A small-molecule ligand and the protein it binds are described below.
Small molecule (SMILES): CC(=O)N[C@H]1[C@H](O[C@H]2[C@H](O)[C@@H](NC(C)=O)CO[C@@H]2CO)O[C@H](CO)[C@@H](O[C@@H]2O[C@H](CO[C@H]3O[C@H](CO)[C@@H](O)[C@H](O)[C@@H]3O)[C@@H](O)[C@H](O[C@H]3O[C@H](CO)[C@@H](O)[C@H](O)[C@@H]3O)[C@@H]2O)[C@@H]1O

Sequence of chain 1.A:
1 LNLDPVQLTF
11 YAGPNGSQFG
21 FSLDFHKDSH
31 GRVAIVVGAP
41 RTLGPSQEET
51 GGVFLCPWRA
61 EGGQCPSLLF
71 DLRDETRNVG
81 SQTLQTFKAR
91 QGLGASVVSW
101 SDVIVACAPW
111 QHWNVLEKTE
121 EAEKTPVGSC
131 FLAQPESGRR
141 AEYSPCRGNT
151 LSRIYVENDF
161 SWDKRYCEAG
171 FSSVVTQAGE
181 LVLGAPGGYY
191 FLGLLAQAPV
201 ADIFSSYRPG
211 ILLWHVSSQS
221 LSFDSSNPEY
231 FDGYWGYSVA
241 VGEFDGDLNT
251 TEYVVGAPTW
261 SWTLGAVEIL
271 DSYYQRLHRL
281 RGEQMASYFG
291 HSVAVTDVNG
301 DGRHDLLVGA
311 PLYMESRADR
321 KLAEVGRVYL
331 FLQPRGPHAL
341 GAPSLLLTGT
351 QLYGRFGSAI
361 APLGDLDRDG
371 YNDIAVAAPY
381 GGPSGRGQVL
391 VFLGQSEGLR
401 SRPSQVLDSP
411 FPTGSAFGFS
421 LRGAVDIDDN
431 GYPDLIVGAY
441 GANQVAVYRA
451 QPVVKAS

Binding-site contacts:
Ligand atom C6 contacts residue ARG281 of chain 1.A at 3.6 Å.
Ligand atom C4 contacts residue ASN320 of chain 1.B at 4.1 Å.
Ligand atom C8 contacts residue ASN316 of chain 1.B at 4.1 Å.
Ligand atom O6 contacts residue ARG281 of chain 1.A at 3.4 Å (salt-bridge).
Ligand atom C7 contacts residue ASN320 of chain 1.B at 3.1 Å.
Ligand atom C8 contacts residue ASN320 of chain 1.B at 4.4 Å.
Ligand atom C1 contacts residue ASN316 of chain 1.B at 4.3 Å.
Ligand atom O7 contacts residue MET285 of chain 1.A at 3.6 Å.
Ligand atom O7 contacts residue TRP262 of chain 1.A at 4.0 Å.
Ligand atom N2 contacts residue ASN320 of chain 1.B at 2.7 Å (h-bond).
Ligand atom O7 contacts residue LEU317 of chain 1.B at 4.5 Å.
Ligand atom O7 contacts residue ASN320 of chain 1.B at 3.0 Å (h-bond).
Ligand atom C8 contacts residue LEU317 of chain 1.B at 3.7 Å (hydrophobic).
Ligand atom C6 contacts residue ARG281 of chain 1.A at 3.9 Å.
Ligand atom O6 contacts residue ARG281 of chain 1.A at 4.2 Å.
Ligand atom C7 contacts residue ASN316 of chain 1.B at 4.3 Å.
Ligand atom C3 contacts residue ASN320 of chain 1.B at 3.7 Å.
Ligand atom C8 contacts residue TRP262 of chain 1.A at 4.0 Å (hydrophobic).
Ligand atom O5 contacts residue ASN320 of chain 1.B at 2.4 Å (h-bond).
Ligand atom C5 contacts residue ASN320 of chain 1.B at 3.6 Å.
Ligand atom C7 contacts residue LEU317 of chain 1.B at 4.2 Å (hydrophobic).
Ligand atom C1 contacts residue ASN320 of chain 1.B at 1.4 Å.
Ligand atom N2 contacts residue ASN316 of chain 1.B at 4.0 Å.
Ligand atom C2 contacts residue ASN320 of chain 1.B at 2.3 Å.

Sequence of chain 1.B:
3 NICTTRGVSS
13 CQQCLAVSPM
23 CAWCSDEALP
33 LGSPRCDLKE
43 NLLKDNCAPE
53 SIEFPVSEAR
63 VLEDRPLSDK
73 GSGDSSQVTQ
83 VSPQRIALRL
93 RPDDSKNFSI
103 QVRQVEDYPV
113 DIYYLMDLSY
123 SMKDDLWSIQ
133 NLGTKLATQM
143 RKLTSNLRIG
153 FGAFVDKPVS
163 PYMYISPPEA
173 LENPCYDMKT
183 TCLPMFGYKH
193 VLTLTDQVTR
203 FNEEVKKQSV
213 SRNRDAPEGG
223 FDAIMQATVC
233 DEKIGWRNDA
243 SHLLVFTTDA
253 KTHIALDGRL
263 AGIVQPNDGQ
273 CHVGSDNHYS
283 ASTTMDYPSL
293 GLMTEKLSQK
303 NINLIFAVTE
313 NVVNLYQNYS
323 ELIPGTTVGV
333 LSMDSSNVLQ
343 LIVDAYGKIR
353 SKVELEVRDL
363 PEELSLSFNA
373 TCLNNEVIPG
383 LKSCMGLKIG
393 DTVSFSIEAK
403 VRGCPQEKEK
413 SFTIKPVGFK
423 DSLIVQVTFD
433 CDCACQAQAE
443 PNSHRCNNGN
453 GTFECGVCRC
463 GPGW